Binding-site contacts:
Ligand atom C7 contacts residue ASN149 of chain 1.A at 3.2 Å.
Ligand atom O7 contacts residue ALA159 of chain 1.A at 3.6 Å (h-bond).
Ligand atom C1 contacts residue ASN149 of chain 1.A at 1.4 Å.
Ligand atom C8 contacts residue ASN157 of chain 1.A at 3.9 Å.
Ligand atom O7 contacts residue ASN149 of chain 1.A at 4.3 Å.
Ligand atom N2 contacts residue ASN149 of chain 1.A at 2.8 Å (h-bond).
Ligand atom C3 contacts residue ASN149 of chain 1.A at 3.7 Å.
Ligand atom C7 contacts residue ASN157 of chain 1.A at 4.4 Å.
Ligand atom O5 contacts residue ASN149 of chain 1.A at 2.3 Å (h-bond).
Ligand atom O5 contacts residue SER271 of chain 1.A at 4.2 Å.
Ligand atom C8 contacts residue ASN149 of chain 1.A at 3.0 Å.
Ligand atom C4 contacts residue ASN149 of chain 1.A at 4.1 Å.
Ligand atom O7 contacts residue ASN157 of chain 1.A at 4.1 Å.
Ligand atom C5 contacts residue ASN149 of chain 1.A at 3.6 Å.
Ligand atom C2 contacts residue ASN149 of chain 1.A at 2.3 Å.
Ligand atom N2 contacts residue GLU147 of chain 1.A at 4.3 Å.
Ligand atom O6 contacts residue SER271 of chain 1.A at 4.0 Å.
Ligand atom O7 contacts residue ILE158 of chain 1.A at 4.0 Å.

This small molecule binds to this protein.
Small molecule (SMILES): CC(=O)N[C@@H]1[C@@H](O)[C@H](O)[C@@H](CO)O[C@H]1O

Sequence of chain 1.A:
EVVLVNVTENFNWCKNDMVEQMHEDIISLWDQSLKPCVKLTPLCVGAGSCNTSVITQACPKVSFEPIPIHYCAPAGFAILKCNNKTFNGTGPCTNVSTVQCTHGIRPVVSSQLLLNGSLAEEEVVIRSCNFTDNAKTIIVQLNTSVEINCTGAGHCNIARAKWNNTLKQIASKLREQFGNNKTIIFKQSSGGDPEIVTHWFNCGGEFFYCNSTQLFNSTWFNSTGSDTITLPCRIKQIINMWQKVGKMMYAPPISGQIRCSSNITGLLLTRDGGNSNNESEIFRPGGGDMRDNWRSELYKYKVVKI